Binding-site contacts:
Ligand atom O6 contacts residue SER288 of chain 1.A at 3.4 Å (h-bond).
Ligand atom N2 contacts residue ASN286 of chain 1.A at 3.8 Å.
Ligand atom C4 contacts residue ASN286 of chain 1.A at 3.5 Å.
Ligand atom O7 contacts residue SER36 of chain 1.A at 4.0 Å.
Ligand atom O7 contacts residue GLU34 of chain 1.A at 4.4 Å.
Ligand atom O5 contacts residue ASN286 of chain 1.A at 2.3 Å (h-bond).
Ligand atom C5 contacts residue ASN286 of chain 1.A at 3.0 Å.
Ligand atom C2 contacts residue ASN286 of chain 1.A at 2.8 Å.
Ligand atom C1 contacts residue ASN286 of chain 1.A at 1.5 Å.
Ligand atom O6 contacts residue ASN286 of chain 1.A at 2.3 Å (h-bond).
Ligand atom C6 contacts residue ASN286 of chain 1.A at 2.8 Å.
Ligand atom C3 contacts residue ASN286 of chain 1.A at 3.7 Å.
Ligand atom C6 contacts residue SER288 of chain 1.A at 4.5 Å.

Sequence of chain 1.A:
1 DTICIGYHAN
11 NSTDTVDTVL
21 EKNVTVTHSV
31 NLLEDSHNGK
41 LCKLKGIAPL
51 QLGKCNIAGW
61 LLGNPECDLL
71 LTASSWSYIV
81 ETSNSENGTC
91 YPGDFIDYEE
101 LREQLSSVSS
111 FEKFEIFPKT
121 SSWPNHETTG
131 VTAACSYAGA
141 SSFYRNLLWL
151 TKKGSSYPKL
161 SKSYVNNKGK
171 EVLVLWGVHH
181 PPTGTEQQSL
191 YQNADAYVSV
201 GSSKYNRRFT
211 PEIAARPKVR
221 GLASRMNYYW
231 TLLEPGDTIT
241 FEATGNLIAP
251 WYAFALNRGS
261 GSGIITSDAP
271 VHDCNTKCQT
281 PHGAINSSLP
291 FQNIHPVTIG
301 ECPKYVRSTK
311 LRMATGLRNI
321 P

This protein binds this small molecule.
Small molecule (SMILES): CC(=O)N[C@@H]1[C@@H](O)[C@H](O)[C@@H](CO)O[C@H]1O